Sequence of chain 1.A:
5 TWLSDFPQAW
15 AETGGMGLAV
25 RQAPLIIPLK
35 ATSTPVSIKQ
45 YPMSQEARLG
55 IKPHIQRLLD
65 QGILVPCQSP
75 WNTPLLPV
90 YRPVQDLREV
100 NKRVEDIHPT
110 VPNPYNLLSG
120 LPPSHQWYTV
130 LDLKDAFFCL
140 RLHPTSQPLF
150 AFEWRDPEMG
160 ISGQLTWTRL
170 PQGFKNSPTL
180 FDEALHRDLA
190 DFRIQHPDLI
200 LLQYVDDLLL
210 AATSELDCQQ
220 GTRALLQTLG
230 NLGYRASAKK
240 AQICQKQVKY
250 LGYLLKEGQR

Binding-site contacts:
Ligand atom N3 contacts residue 1WA7 of chain 1.B at 2.9 Å (h-bond).
Ligand atom C2 contacts residue 1WA6 of chain 1.B at 3.4 Å.
Ligand atom C2 contacts residue 1WA7 of chain 1.B at 3.4 Å.
Ligand atom C6 contacts residue 1WA7 of chain 1.B at 3.4 Å.
Ligand atom O2 contacts residue 1WA6 of chain 1.B at 2.5 Å (h-bond).
Ligand atom N2 contacts residue DT2 of chain 1.B at 3.5 Å (h-bond).
Ligand atom O2 contacts residue 1WA7 of chain 1.B at 2.8 Å (h-bond).
Ligand atom O3' contacts residue GLY172 of chain 1.A at 2.9 Å (h-bond).
Ligand atom N3 contacts residue 1WA6 of chain 1.B at 3.5 Å (h-bond).
Ligand atom O2 contacts residue DA4 of chain 1.B at 3.4 Å (h-bond).
Ligand atom N2 contacts residue ARG97 of chain 1.A at 3.3 Å (salt-bridge).
Ligand atom N6 contacts residue DT2 of chain 1.B at 3.2 Å (h-bond).
Ligand atom N4 contacts residue 1WA6 of chain 1.B at 2.6 Å (h-bond).
Ligand atom N1 contacts residue DT2 of chain 1.B at 2.9 Å (h-bond).
Ligand atom N1 contacts residue 1WA7 of chain 1.B at 3.5 Å (h-bond).
Ligand atom N1 contacts residue 1WA6 of chain 1.B at 3.5 Å.
Ligand atom N1 contacts residue DT5 of chain 1.B at 2.8 Å (h-bond).
Ligand atom C2 contacts residue DA4 of chain 1.B at 3.4 Å.
Ligand atom O3' contacts residue LEU96 of chain 1.A at 3.1 Å (h-bond).
Ligand atom N6 contacts residue DT3 of chain 1.B at 3.2 Å (h-bond).
Ligand atom N1 contacts residue DT3 of chain 1.B at 2.8 Å (h-bond).
Ligand atom N2 contacts residue ASP95 of chain 1.A at 3.0 Å (salt-bridge).
Ligand atom N6 contacts residue DT5 of chain 1.B at 3.0 Å (h-bond).
Ligand atom O4 contacts residue DA4 of chain 1.B at 3.2 Å (h-bond).
Ligand atom N3 contacts residue DA4 of chain 1.B at 2.9 Å (h-bond).
Ligand atom N1 contacts residue DC1 of chain 1.B at 2.9 Å (h-bond).
Ligand atom O6 contacts residue DC1 of chain 1.B at 3.0 Å (h-bond).
Ligand atom C2 contacts residue DT3 of chain 1.B at 3.3 Å.
Ligand atom N6 contacts residue DA4 of chain 1.B at 3.3 Å (h-bond).
Ligand atom N2 contacts residue DC1 of chain 1.B at 2.7 Å (h-bond).
Ligand atom N6 contacts residue 1WA7 of chain 1.B at 2.9 Å (h-bond).
Ligand atom C2' contacts residue GLN94 of chain 1.A at 3.5 Å.
Ligand atom N6 contacts residue JSP8 of chain 1.B at 2.7 Å (h-bond).
Ligand atom N4 contacts residue 1WA7 of chain 1.B at 3.3 Å (h-bond).
Ligand atom N3 contacts residue ASP95 of chain 1.A at 3.4 Å.
Ligand atom N3 contacts residue 1WA6 of chain 1.B at 3.0 Å (h-bond).
Ligand atom C2 contacts residue 1WA6 of chain 1.B at 3.3 Å.
Ligand atom N6 contacts residue DC1 of chain 1.B at 3.0 Å (h-bond).
Ligand atom N1 contacts residue JSP8 of chain 1.B at 3.2 Å (h-bond).
Ligand atom N1 contacts residue LEU80 of chain 1.A at 3.4 Å.

A protein and the small-molecule ligand that binds it are described below.
Small molecule (SMILES): Cc1cn([C@H]2C[C@H](O[P](=O)(O)OC[C@H]3O[C@@H](n4cnc5c(N)ncnc54)C[C@@H]3O[P](=O)(O)OC[C@H]3O[C@@H](n4cnc5c(N)ncnc54)C[C@@H]3O[P](=O)(O)OC[C@H]3O[C@@H](n4cnc5c(=O)nc(N)[nH]c54)C[C@@H]3O)[C@@H](CO[P](=O)(O)O[C@H]3C[C@H](n4cnc5c(N)ncnc54)O[C@@H]3CO[P](=O)(O)O[C@H]3C[C@H](c4cc([N+](=O)O)c(N)nc4O)O[C@@H]3CO[P](=O)(O)O[C@H]3C[C@H](c4cc([N+](=O)O)c(N)nc4O)O[C@@H]3CO[P](=O)(O)O[C@H]3C[C@H](n4cnc5c(N)[nH]c(=O)nc54)O[C@@H]3CO[PH](=O)O)O2)c(=O)[nH]c1=O